A small-molecule ligand and the protein it binds are described below.
Small molecule (SMILES): O=C(Nc1nc2ccccc2s1)c1cccc2c1CN(c1ccc(-c3cnn(Cc4ccncc4)c3)c(C(=O)O)n1)CC2

Binding-site contacts:
Ligand atom O2 contacts residue ARG89 of chain 1.A at 2.9 Å (salt-bridge).
Ligand atom C29 contacts residue TYR145 of chain 1.A at 3.5 Å (hydrophobic).
Ligand atom C16 contacts residue ARG52 of chain 1.A at 3.3 Å.
Ligand atom C30 contacts residue TYR145 of chain 1.A at 3.5 Å (hydrophobic).
Ligand atom N4 contacts residue ARG89 of chain 1.A at 3.5 Å.
Ligand atom C19 contacts residue PHE55 of chain 1.A at 3.6 Å (hydrophobic).
Ligand atom N2 contacts residue SER56 of chain 1.A at 2.8 Å (h-bond).
Ligand atom C2 contacts residue SER56 of chain 1.A at 3.5 Å.
Ligand atom O2 contacts residue ASN86 of chain 1.A at 2.9 Å (h-bond).
Ligand atom C9 contacts residue LEU80 of chain 1.A at 3.7 Å (hydrophobic).
Ligand atom C13 contacts residue ARG52 of chain 1.A at 3.6 Å.
Ligand atom C1 contacts residue GLU79 of chain 1.A at 3.7 Å.
Ligand atom C18 contacts residue PHE55 of chain 1.A at 3.4 Å (hydrophobic).
Ligand atom C16 contacts residue SER95 of chain 1.A at 3.6 Å.
Ligand atom N4 contacts residue PHE55 of chain 1.A at 3.4 Å.
Ligand atom N3 contacts residue LEU58 of chain 1.A at 3.1 Å (h-bond).
Ligand atom C17 contacts residue SER95 of chain 1.A at 3.2 Å.
Ligand atom C17 contacts residue PHE96 of chain 1.A at 3.5 Å (hydrophobic).
Ligand atom C15 contacts residue ALA99 of chain 1.A at 3.5 Å (hydrophobic).
Ligand atom C17 contacts residue ARG52 of chain 1.A at 3.5 Å.
Ligand atom S1 contacts residue PHE47 of chain 1.A at 3.7 Å.
Ligand atom C6 contacts residue ARG82 of chain 1.A at 3.6 Å.
Ligand atom C11 contacts residue SER56 of chain 1.A at 3.5 Å.
Ligand atom C14 contacts residue ASP57 of chain 1.A at 3.5 Å.
Ligand atom C25 contacts residue GLY88 of chain 1.A at 3.5 Å.
Ligand atom C16 contacts residue PHE96 of chain 1.A at 3.7 Å (hydrophobic).
Ligand atom O1 contacts residue ALA92 of chain 1.A at 3.6 Å.
Ligand atom N7 contacts residue ALA43 of chain 1.A at 3.5 Å.
Ligand atom N3 contacts residue SER56 of chain 1.A at 3.3 Å (h-bond).
Ligand atom C2 contacts residue LEU58 of chain 1.A at 3.6 Å (hydrophobic).
Ligand atom N5 contacts residue GLY88 of chain 1.A at 3.7 Å.
Ligand atom N2 contacts residue LEU58 of chain 1.A at 3.5 Å.
Ligand atom C16 contacts residue ALA99 of chain 1.A at 3.6 Å (hydrophobic).
Ligand atom N1 contacts residue PHE55 of chain 1.A at 3.5 Å.
Ligand atom C18 contacts residue ARG89 of chain 1.A at 3.5 Å.
Ligand atom C29 contacts residue GLY88 of chain 1.A at 3.6 Å.
Ligand atom C8 contacts residue LEU80 of chain 1.A at 3.3 Å (hydrophobic).
Ligand atom C3 contacts residue PHE55 of chain 1.A at 3.6 Å (hydrophobic).
Ligand atom C20 contacts residue GLY88 of chain 1.A at 3.5 Å.
Ligand atom C31 contacts residue ALA43 of chain 1.A at 3.6 Å (hydrophobic).

Sequence of chain 1.A:
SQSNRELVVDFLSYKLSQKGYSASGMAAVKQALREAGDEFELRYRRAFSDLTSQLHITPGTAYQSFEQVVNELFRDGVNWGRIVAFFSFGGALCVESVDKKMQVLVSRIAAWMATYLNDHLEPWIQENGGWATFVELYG